Binding-site contacts:
Ligand atom O5 contacts residue ASN57 of chain 1.B at 2.5 Å (h-bond).
Ligand atom C5 contacts residue THR59 of chain 1.B at 4.3 Å.
Ligand atom O3 contacts residue ASN57 of chain 1.B at 4.2 Å.
Ligand atom O5 contacts residue THR59 of chain 1.B at 4.0 Å.
Ligand atom N2 contacts residue ARG14 of chain 1.B at 4.3 Å.
Ligand atom C5 contacts residue ARG14 of chain 1.B at 4.3 Å.
Ligand atom O7 contacts residue ASN57 of chain 1.B at 4.0 Å.
Ligand atom C1 contacts residue ASN57 of chain 1.B at 1.5 Å.
Ligand atom O4 contacts residue ARG14 of chain 1.B at 3.4 Å (salt-bridge).
Ligand atom C5 contacts residue ASN57 of chain 1.B at 3.6 Å.
Ligand atom C2 contacts residue ASN57 of chain 1.B at 2.5 Å.
Ligand atom C4 contacts residue ASN57 of chain 1.B at 4.3 Å.
Ligand atom N2 contacts residue ASN57 of chain 1.B at 3.2 Å (h-bond).
Ligand atom C3 contacts residue ASN57 of chain 1.B at 3.8 Å.
Ligand atom C6 contacts residue THR59 of chain 1.B at 3.5 Å.
Ligand atom C6 contacts residue ASN57 of chain 1.B at 4.5 Å.
Ligand atom C7 contacts residue ASN57 of chain 1.B at 3.8 Å.

Sequence of chain 1.B:
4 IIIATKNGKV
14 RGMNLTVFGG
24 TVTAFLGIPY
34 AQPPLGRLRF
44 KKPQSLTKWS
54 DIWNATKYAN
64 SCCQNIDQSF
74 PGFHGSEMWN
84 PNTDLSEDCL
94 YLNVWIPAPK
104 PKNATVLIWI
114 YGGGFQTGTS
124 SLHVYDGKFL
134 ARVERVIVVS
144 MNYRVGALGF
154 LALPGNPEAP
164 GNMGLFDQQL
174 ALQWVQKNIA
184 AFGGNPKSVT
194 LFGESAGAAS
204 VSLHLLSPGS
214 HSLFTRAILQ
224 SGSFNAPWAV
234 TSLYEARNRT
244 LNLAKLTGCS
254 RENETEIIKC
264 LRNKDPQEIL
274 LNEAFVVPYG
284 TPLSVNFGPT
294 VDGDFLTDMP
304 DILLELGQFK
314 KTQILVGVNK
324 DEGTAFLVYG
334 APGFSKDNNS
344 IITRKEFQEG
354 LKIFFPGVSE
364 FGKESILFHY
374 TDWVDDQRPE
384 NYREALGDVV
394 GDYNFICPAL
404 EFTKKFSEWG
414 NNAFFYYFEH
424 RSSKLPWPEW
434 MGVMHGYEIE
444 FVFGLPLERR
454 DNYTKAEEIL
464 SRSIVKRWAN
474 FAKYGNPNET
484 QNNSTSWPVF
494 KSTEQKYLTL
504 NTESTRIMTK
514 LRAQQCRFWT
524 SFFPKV

The small molecule below binds the protein below.
Small molecule (SMILES): CC(=O)N[C@@H]1[C@@H](O)[C@H](O)[C@@H](CO)O[C@H]1O